This small molecule binds to this protein.
Small molecule (SMILES): CCC1=C(C)C2=N3->[Ru@@]45<-N6=C(C=c7c(CCC(=O)O)c(C)c(n74)=C2)C(CCC(=O)O)=C(C)C6=Cc2c(CC)c(C)c(n25)C=C13

Sequence of chain 1.A:
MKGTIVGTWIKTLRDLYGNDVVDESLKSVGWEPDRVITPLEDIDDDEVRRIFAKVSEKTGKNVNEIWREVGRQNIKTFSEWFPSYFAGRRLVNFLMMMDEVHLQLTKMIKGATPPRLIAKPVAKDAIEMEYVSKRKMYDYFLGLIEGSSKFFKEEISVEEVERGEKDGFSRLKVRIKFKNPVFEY

Binding-site contacts:
Ligand atom C1A contacts residue PRO115 of chain 1.A at 3.5 Å (hydrophobic).
Ligand atom CHA contacts residue CMO1 of chain 1.C at 3.5 Å.
Ligand atom C4B contacts residue HIS102 of chain 1.A at 3.3 Å.
Ligand atom CBB contacts residue SER148 of chain 1.A at 3.2 Å.
Ligand atom CHC contacts residue HIS102 of chain 1.A at 3.5 Å.
Ligand atom NA contacts residue CMO1 of chain 1.C at 2.8 Å.
Ligand atom C1D contacts residue CMO1 of chain 1.C at 3.5 Å.
Ligand atom O2A contacts residue PRO115 of chain 1.A at 3.5 Å.
Ligand atom C3D contacts residue ILE5 of chain 1.A at 3.6 Å (hydrophobic).
Ligand atom CBC contacts residue PHE82 of chain 1.A at 3.5 Å (hydrophobic).
Ligand atom CHC contacts residue MET98 of chain 1.A at 3.5 Å (hydrophobic).
Ligand atom O2D contacts residue THR113 of chain 1.A at 2.6 Å (h-bond).
Ligand atom O2D contacts residue ALA112 of chain 1.A at 3.4 Å.
Ligand atom C1B contacts residue LEU144 of chain 1.A at 3.5 Å (hydrophobic).
Ligand atom CHB contacts residue LEU144 of chain 1.A at 3.6 Å (hydrophobic).
Ligand atom C4D contacts residue ILE5 of chain 1.A at 3.6 Å (hydrophobic).
Ligand atom NB contacts residue HIS102 of chain 1.A at 3.0 Å (h-bond).
Ligand atom RU contacts residue CMO1 of chain 1.C at 1.6 Å.
Ligand atom NA contacts residue HIS102 of chain 1.A at 3.0 Å (h-bond).
Ligand atom NC contacts residue CMO1 of chain 1.C at 2.9 Å.
Ligand atom O1A contacts residue TYR131 of chain 1.A at 2.7 Å (h-bond).
Ligand atom O2A contacts residue SER133 of chain 1.A at 2.6 Å (h-bond).
Ligand atom NB contacts residue CMO1 of chain 1.C at 3.0 Å.
Ligand atom C1C contacts residue HIS102 of chain 1.A at 3.4 Å.
Ligand atom NC contacts residue PHE78 of chain 1.A at 3.6 Å.
Ligand atom C1A contacts residue CMO1 of chain 1.C at 3.2 Å.
Ligand atom C4D contacts residue CMO1 of chain 1.C at 3.3 Å.
Ligand atom ND contacts residue HIS102 of chain 1.A at 3.1 Å (h-bond).
Ligand atom NC contacts residue HIS102 of chain 1.A at 3.0 Å (h-bond).
Ligand atom CAC contacts residue TYR85 of chain 1.A at 3.6 Å (hydrophobic).
Ligand atom O1D contacts residue MET1 of chain 1.A at 3.6 Å.
Ligand atom RU contacts residue HIS102 of chain 1.A at 2.1 Å.
Ligand atom CGA contacts residue SER133 of chain 1.A at 3.6 Å.
Ligand atom ND contacts residue CMO1 of chain 1.C at 2.7 Å.
Ligand atom C1C contacts residue PHE78 of chain 1.A at 3.6 Å (hydrophobic).
Ligand atom O1A contacts residue MET137 of chain 1.A at 3.6 Å.
Ligand atom O1D contacts residue LYS2 of chain 1.A at 2.8 Å (salt-bridge).
Ligand atom CGA contacts residue TYR131 of chain 1.A at 3.6 Å (hydrophobic).
Ligand atom C4C contacts residue CMO1 of chain 1.C at 3.6 Å.
Ligand atom C4A contacts residue CMO1 of chain 1.C at 3.5 Å.